Binding-site contacts:
Ligand atom C4 contacts residue ILE334 of chain 1.B at 3.8 Å (hydrophobic).
Ligand atom C3 contacts residue THR331 of chain 1.B at 4.0 Å.
Ligand atom C25 contacts residue ALA474 of chain 1.B at 4.4 Å (hydrophobic).
Ligand atom C6 contacts residue ILE334 of chain 1.B at 3.2 Å (hydrophobic).
Ligand atom C24 contacts residue CYS471 of chain 1.B at 4.1 Å (hydrophobic).
Ligand atom C23 contacts residue CYS471 of chain 1.B at 3.4 Å (hydrophobic).
Ligand atom C20 contacts residue CYS471 of chain 1.B at 4.4 Å (hydrophobic).
Ligand atom C22 contacts residue CYS471 of chain 1.B at 3.1 Å (hydrophobic).
Ligand atom C2 contacts residue THR331 of chain 1.B at 3.6 Å.
Ligand atom C7 contacts residue ILE334 of chain 1.B at 4.2 Å (hydrophobic).
Ligand atom C5 contacts residue ILE334 of chain 1.B at 4.0 Å (hydrophobic).
Ligand atom C4 contacts residue TRP330 of chain 1.B at 3.9 Å (hydrophobic).
Ligand atom C27 contacts residue PHE478 of chain 1.B at 4.1 Å (hydrophobic).
Ligand atom C25 contacts residue PHE475 of chain 1.B at 4.1 Å (hydrophobic).
Ligand atom C27 contacts residue ALA474 of chain 1.B at 3.6 Å (hydrophobic).
Ligand atom C26 contacts residue PHE475 of chain 1.B at 4.3 Å (hydrophobic).
Ligand atom C19 contacts residue THR331 of chain 1.B at 3.4 Å.
Ligand atom C19 contacts residue TYR317 of chain 1.B at 3.9 Å (hydrophobic).
Ligand atom O1 contacts residue TRP330 of chain 1.B at 3.3 Å.
Ligand atom C22 contacts residue VAL467 of chain 1.B at 4.4 Å (hydrophobic).
Ligand atom O1 contacts residue THR331 of chain 1.B at 3.8 Å.
Ligand atom C4 contacts residue THR331 of chain 1.B at 3.8 Å.
Ligand atom C20 contacts residue VAL467 of chain 1.B at 4.3 Å (hydrophobic).
Ligand atom C18 contacts residue VAL467 of chain 1.B at 4.4 Å (hydrophobic).

The protein below binds the small molecule below.
Small molecule (SMILES): CC(C)CCC[C@@H](C)[C@H]1CC[C@H]2[C@@H]3CC=C4C[C@@H](O)CC[C@]4(C)[C@H]3CC[C@]12C

Sequence of chain 1.B:
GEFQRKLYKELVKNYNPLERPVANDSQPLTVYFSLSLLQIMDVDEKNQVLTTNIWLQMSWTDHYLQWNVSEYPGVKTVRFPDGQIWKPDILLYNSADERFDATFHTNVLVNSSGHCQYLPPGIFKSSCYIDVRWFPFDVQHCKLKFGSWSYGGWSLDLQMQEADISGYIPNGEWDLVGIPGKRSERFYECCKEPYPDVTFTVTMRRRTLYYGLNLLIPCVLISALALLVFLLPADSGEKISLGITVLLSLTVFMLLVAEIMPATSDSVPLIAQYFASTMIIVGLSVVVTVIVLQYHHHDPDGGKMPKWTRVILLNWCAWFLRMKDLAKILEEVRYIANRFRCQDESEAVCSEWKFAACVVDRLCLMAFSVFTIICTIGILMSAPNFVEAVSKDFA